Binding-site contacts:
Ligand atom C38 contacts residue HIS146 of chain 1.B at 3.7 Å.
Ligand atom N27 contacts residue CYS99 of chain 1.B at 3.0 Å (h-bond).
Ligand atom O5 contacts residue ASP165 of chain 1.B at 3.2 Å (salt-bridge).
Ligand atom C26 contacts residue GLU97 of chain 1.B at 3.5 Å.
Ligand atom C4 contacts residue ASP165 of chain 1.B at 3.5 Å.
Ligand atom C1 contacts residue LEU168 of chain 1.B at 3.5 Å (hydrophobic).
Ligand atom C10 contacts residue ILE96 of chain 1.B at 3.2 Å (hydrophobic).
Ligand atom C25 contacts residue ALA51 of chain 1.B at 3.4 Å (hydrophobic).
Ligand atom C13 contacts residue ASP165 of chain 1.B at 3.7 Å.
Ligand atom C3 contacts residue GLU66 of chain 1.B at 3.4 Å.
Ligand atom C35 contacts residue GLU105 of chain 1.B at 3.0 Å.
Ligand atom N30 contacts residue CYS99 of chain 1.B at 2.7 Å (h-bond).
Ligand atom C8 contacts residue LYS53 of chain 1.B at 3.7 Å.
Ligand atom N6 contacts residue GLU66 of chain 1.B at 2.4 Å (salt-bridge).
Ligand atom C31 contacts residue CYS99 of chain 1.B at 3.5 Å (hydrophobic).
Ligand atom C11 contacts residue ILE96 of chain 1.B at 3.5 Å (hydrophobic).
Ligand atom C37 contacts residue GLU105 of chain 1.B at 3.6 Å.
Ligand atom O5 contacts residue SER164 of chain 1.B at 3.5 Å.
Ligand atom C4 contacts residue GLU66 of chain 1.B at 3.3 Å.
Ligand atom N23 contacts residue VAL40 of chain 1.B at 3.6 Å.
Ligand atom C26 contacts residue ALA51 of chain 1.B at 3.2 Å (hydrophobic).
Ligand atom C3 contacts residue ASP165 of chain 1.B at 3.4 Å.
Ligand atom C7 contacts residue GLU66 of chain 1.B at 3.3 Å.
Ligand atom N36 contacts residue GLU105 of chain 1.B at 2.7 Å (salt-bridge).
Ligand atom C9 contacts residue LYS53 of chain 1.B at 3.5 Å.
Ligand atom C1 contacts residue PHE166 of chain 1.B at 3.0 Å (hydrophobic).
Ligand atom C14 contacts residue SER164 of chain 1.B at 3.2 Å.
Ligand atom C2 contacts residue GLU66 of chain 1.B at 3.4 Å.
Ligand atom C22 contacts residue VAL40 of chain 1.B at 3.7 Å (hydrophobic).
Ligand atom C34 contacts residue ALA100 of chain 1.B at 3.6 Å (hydrophobic).
Ligand atom C8 contacts residue GLU66 of chain 1.B at 3.7 Å.
Ligand atom C37 contacts residue ALA101 of chain 1.B at 3.7 Å (hydrophobic).
Ligand atom C9 contacts residue ILE96 of chain 1.B at 3.6 Å (hydrophobic).
Ligand atom C28 contacts residue CYS99 of chain 1.B at 3.6 Å (hydrophobic).
Ligand atom C33 contacts residue ALA100 of chain 1.B at 3.5 Å (hydrophobic).
Ligand atom C13 contacts residue SER164 of chain 1.B at 3.7 Å.
Ligand atom C3 contacts residue LEU70 of chain 1.B at 3.7 Å (hydrophobic).
Ligand atom C1 contacts residue GLU66 of chain 1.B at 3.6 Å.
Ligand atom C35 contacts residue ALA100 of chain 1.B at 3.2 Å (hydrophobic).
Ligand atom C33 contacts residue CYS99 of chain 1.B at 3.4 Å (hydrophobic).

Sequence of chain 1.B:
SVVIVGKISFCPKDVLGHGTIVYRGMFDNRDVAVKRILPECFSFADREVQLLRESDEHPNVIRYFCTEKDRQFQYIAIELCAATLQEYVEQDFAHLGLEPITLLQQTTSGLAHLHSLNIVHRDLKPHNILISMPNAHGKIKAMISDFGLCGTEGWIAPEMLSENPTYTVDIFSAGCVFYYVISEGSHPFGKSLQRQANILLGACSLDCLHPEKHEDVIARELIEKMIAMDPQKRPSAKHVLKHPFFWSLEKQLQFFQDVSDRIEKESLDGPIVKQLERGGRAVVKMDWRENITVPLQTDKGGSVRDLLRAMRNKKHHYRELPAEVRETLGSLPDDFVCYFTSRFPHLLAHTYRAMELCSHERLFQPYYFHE

This small molecule binds to this protein.
Small molecule (SMILES): CC#CC(=O)Nc1cccc2c(Oc3ncccc3-c3ccnc(N[C@H]4CCCNC4)n3)c(C)ccc12